Binding-site contacts:
Ligand atom C9 contacts residue HEM1 of chain 1.I at 2.3 Å.
Ligand atom C5 contacts residue VAL59 of chain 1.B at 3.6 Å (hydrophobic).
Ligand atom C contacts residue PHE21 of chain 1.B at 2.9 Å (hydrophobic).
Ligand atom C6 contacts residue VAL59 of chain 1.B at 3.6 Å (hydrophobic).
Ligand atom C3 contacts residue HIS55 of chain 1.B at 4.1 Å.
Ligand atom C contacts residue LEU25 of chain 1.B at 4.3 Å (hydrophobic).
Ligand atom C6 contacts residue HIS55 of chain 1.B at 3.5 Å.
Ligand atom C5 contacts residue HEM1 of chain 1.I at 3.3 Å.
Ligand atom C4 contacts residue PHE35 of chain 1.B at 2.9 Å (hydrophobic).
Ligand atom C8 contacts residue THR56 of chain 1.B at 3.6 Å.
Ligand atom C1 contacts residue TYR38 of chain 1.B at 3.6 Å (hydrophobic).
Ligand atom C9 contacts residue HIS55 of chain 1.B at 3.8 Å.
Ligand atom C1 contacts residue THR56 of chain 1.B at 3.3 Å.
Ligand atom C4 contacts residue PHE21 of chain 1.B at 3.7 Å (hydrophobic).
Ligand atom C8 contacts residue PHE52 of chain 1.B at 4.4 Å (hydrophobic).
Ligand atom C3 contacts residue TYR38 of chain 1.B at 3.5 Å (hydrophobic).
Ligand atom C4 contacts residue VAL59 of chain 1.B at 4.0 Å (hydrophobic).
Ligand atom C contacts residue PHE52 of chain 1.B at 3.4 Å (hydrophobic).
Ligand atom C1 contacts residue PHE21 of chain 1.B at 3.4 Å (hydrophobic).
Ligand atom C contacts residue TYR38 of chain 1.B at 2.8 Å (hydrophobic).
Ligand atom C3 contacts residue PHE21 of chain 1.B at 4.1 Å (hydrophobic).
Ligand atom C3 contacts residue THR56 of chain 1.B at 4.2 Å.
Ligand atom C8 contacts residue PHE35 of chain 1.B at 4.3 Å (hydrophobic).
Ligand atom C9 contacts residue VAL59 of chain 1.B at 3.7 Å (hydrophobic).
Ligand atom C5 contacts residue PHE35 of chain 1.B at 3.1 Å (hydrophobic).
Ligand atom C7 contacts residue HIS55 of chain 1.B at 2.4 Å.
Ligand atom C3 contacts residue PHE35 of chain 1.B at 3.6 Å (hydrophobic).
Ligand atom C6 contacts residue PHE35 of chain 1.B at 4.2 Å (hydrophobic).
Ligand atom C contacts residue THR56 of chain 1.B at 3.9 Å.
Ligand atom C1 contacts residue PHE52 of chain 1.B at 4.3 Å (hydrophobic).
Ligand atom C7 contacts residue TYR38 of chain 1.B at 4.3 Å (hydrophobic).
Ligand atom C2 contacts residue THR56 of chain 1.B at 3.0 Å.
Ligand atom C8 contacts residue TYR38 of chain 1.B at 3.0 Å (hydrophobic).
Ligand atom C8 contacts residue HEM1 of chain 1.I at 4.0 Å.
Ligand atom C7 contacts residue VAL59 of chain 1.B at 4.1 Å (hydrophobic).
Ligand atom C2 contacts residue PHE21 of chain 1.B at 2.8 Å (hydrophobic).
Ligand atom C6 contacts residue HEM1 of chain 1.I at 3.5 Å.
Ligand atom C7 contacts residue THR56 of chain 1.B at 3.8 Å.
Ligand atom C7 contacts residue HEM1 of chain 1.I at 3.7 Å.
Ligand atom C8 contacts residue HIS55 of chain 1.B at 2.7 Å.

This protein binds this small molecule.
Small molecule (SMILES): CC1=CCC(C(C)C)=CC1

Sequence of chain 1.B:
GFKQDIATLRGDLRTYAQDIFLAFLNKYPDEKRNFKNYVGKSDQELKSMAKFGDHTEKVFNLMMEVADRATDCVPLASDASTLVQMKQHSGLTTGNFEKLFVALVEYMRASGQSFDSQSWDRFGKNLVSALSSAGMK